Sequence of chain 1.E:
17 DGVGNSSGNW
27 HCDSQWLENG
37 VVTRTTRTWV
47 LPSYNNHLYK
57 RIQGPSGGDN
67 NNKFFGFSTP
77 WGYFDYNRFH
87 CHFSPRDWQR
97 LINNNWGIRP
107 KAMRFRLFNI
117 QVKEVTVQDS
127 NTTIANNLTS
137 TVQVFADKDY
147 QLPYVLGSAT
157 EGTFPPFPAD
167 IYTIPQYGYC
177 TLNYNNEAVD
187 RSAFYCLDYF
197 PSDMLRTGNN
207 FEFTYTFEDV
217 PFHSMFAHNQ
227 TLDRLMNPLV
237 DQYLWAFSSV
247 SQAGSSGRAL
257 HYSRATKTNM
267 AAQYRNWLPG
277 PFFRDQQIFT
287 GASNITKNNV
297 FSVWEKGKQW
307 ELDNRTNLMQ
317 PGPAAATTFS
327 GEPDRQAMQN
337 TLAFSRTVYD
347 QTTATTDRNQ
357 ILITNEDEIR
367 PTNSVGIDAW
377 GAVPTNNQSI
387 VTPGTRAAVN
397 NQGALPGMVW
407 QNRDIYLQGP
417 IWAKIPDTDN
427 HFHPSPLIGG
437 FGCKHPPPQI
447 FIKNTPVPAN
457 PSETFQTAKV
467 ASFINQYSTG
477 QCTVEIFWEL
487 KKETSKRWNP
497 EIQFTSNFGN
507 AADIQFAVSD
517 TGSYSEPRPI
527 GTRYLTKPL

Binding-site contacts:
Ligand atom N7 contacts residue SER431 of chain 1.E at 3.8 Å.
Ligand atom C8 contacts residue ASN426 of chain 1.Q at 3.0 Å.
Ligand atom N3 contacts residue PRO217 of chain 1.E at 3.9 Å.
Ligand atom O4' contacts residue HIS429 of chain 1.E at 4.0 Å.
Ligand atom N6 contacts residue GLY438 of chain 1.E at 4.2 Å.
Ligand atom C6 contacts residue PRO217 of chain 1.E at 4.0 Å (hydrophobic).
Ligand atom N6 contacts residue PRO430 of chain 1.E at 4.1 Å.
Ligand atom C5 contacts residue PRO217 of chain 1.E at 3.8 Å (hydrophobic).
Ligand atom N1 contacts residue PRO430 of chain 1.E at 3.5 Å (h-bond).
Ligand atom N6 contacts residue PRO432 of chain 1.E at 4.0 Å.
Ligand atom C6 contacts residue SER431 of chain 1.E at 3.8 Å.
Ligand atom O2P contacts residue HIS427 of chain 1.Q at 3.1 Å.
Ligand atom C3' contacts residue HIS429 of chain 1.E at 3.7 Å.
Ligand atom N7 contacts residue ASN408 of chain 1.E at 3.5 Å (h-bond).
Ligand atom C2 contacts residue PRO430 of chain 1.E at 3.8 Å (hydrophobic).
Ligand atom C2' contacts residue PRO430 of chain 1.E at 3.5 Å (hydrophobic).
Ligand atom N3 contacts residue PRO430 of chain 1.E at 4.1 Å.
Ligand atom O2P contacts residue ASN426 of chain 1.Q at 3.3 Å.
Ligand atom C2 contacts residue PRO217 of chain 1.E at 3.8 Å (hydrophobic).
Ligand atom C5 contacts residue SER431 of chain 1.E at 4.0 Å.
Ligand atom C5' contacts residue HIS427 of chain 1.Q at 4.0 Å.
Ligand atom N6 contacts residue ASN408 of chain 1.E at 3.9 Å.
Ligand atom C4' contacts residue HIS429 of chain 1.E at 3.9 Å.
Ligand atom O4' contacts residue ASN426 of chain 1.Q at 4.0 Å.
Ligand atom N1 contacts residue GLY438 of chain 1.E at 3.7 Å.
Ligand atom C5' contacts residue HIS429 of chain 1.E at 3.1 Å.
Ligand atom O2P contacts residue ASP425 of chain 1.Q at 3.2 Å (salt-bridge).
Ligand atom O5' contacts residue HIS429 of chain 1.E at 4.2 Å.
Ligand atom N7 contacts residue ASN426 of chain 1.Q at 3.5 Å (h-bond).
Ligand atom C2 contacts residue GLY438 of chain 1.E at 3.9 Å.
Ligand atom C8 contacts residue ASP425 of chain 1.Q at 4.1 Å.
Ligand atom C4 contacts residue PRO217 of chain 1.E at 3.8 Å (hydrophobic).
Ligand atom N9 contacts residue PRO217 of chain 1.E at 4.2 Å.
Ligand atom N1 contacts residue PRO217 of chain 1.E at 4.1 Å.
Ligand atom C6 contacts residue PRO430 of chain 1.E at 3.7 Å (hydrophobic).
Ligand atom N6 contacts residue GLY436 of chain 1.E at 3.8 Å.
Ligand atom P contacts residue ASP425 of chain 1.Q at 3.7 Å.
Ligand atom N9 contacts residue ASN426 of chain 1.Q at 4.1 Å.
Ligand atom N6 contacts residue SER431 of chain 1.E at 3.3 Å.
Ligand atom C2' contacts residue HIS429 of chain 1.E at 3.7 Å.

Sequence of chain 1.Q:
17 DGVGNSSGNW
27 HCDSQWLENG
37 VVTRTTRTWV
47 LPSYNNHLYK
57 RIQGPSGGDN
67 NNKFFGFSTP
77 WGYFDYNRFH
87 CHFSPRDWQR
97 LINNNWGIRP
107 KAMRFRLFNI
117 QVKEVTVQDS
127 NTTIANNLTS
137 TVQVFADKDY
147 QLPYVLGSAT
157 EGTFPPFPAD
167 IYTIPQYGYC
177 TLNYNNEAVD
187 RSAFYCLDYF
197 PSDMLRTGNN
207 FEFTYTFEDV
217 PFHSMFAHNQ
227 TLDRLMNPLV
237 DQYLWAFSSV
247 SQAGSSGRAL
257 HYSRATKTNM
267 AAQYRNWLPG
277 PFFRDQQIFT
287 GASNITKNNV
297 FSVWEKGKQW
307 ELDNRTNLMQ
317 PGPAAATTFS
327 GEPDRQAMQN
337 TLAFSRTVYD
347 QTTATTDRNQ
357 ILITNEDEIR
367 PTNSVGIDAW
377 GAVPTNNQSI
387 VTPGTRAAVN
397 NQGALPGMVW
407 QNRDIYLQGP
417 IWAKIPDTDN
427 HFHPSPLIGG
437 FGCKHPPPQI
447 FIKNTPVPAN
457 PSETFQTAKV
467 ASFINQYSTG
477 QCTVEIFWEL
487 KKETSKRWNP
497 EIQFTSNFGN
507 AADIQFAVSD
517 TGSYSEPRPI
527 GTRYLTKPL

The protein below binds the small molecule below.
Small molecule (SMILES): Nc1ncnc2c1ncn2[C@H]1C[C@H](O)[C@@H](COP(=O)(O)O)O1